A protein and the small-molecule ligand that binds it are described below.
Small molecule (SMILES): CCS(=O)(=O)NCc1ccc2c(c1)OCO2

Binding-site contacts:
Ligand atom C4 contacts residue HIS41 of chain 1.A at 4.0 Å.
Ligand atom O1 contacts residue LEU128 of chain 1.A at 4.3 Å.
Ligand atom C2 contacts residue VAL163 of chain 1.A at 3.9 Å (hydrophobic).
Ligand atom O3 contacts residue THR131 of chain 1.A at 4.4 Å.
Ligand atom C9 contacts residue HIS41 of chain 1.A at 4.5 Å.
Ligand atom N contacts residue VAL163 of chain 1.A at 3.3 Å (h-bond).
Ligand atom C9 contacts residue GLU72 of chain 1.A at 3.6 Å.
Ligand atom C3 contacts residue VAL163 of chain 1.A at 4.2 Å (hydrophobic).
Ligand atom C contacts residue LEU128 of chain 1.A at 3.8 Å (hydrophobic).
Ligand atom C2 contacts residue HIS41 of chain 1.A at 3.7 Å.
Ligand atom O2 contacts residue HIS41 of chain 1.A at 3.8 Å.
Ligand atom C7 contacts residue HIS41 of chain 1.A at 3.5 Å.
Ligand atom O3 contacts residue GLY129 of chain 1.A at 4.4 Å.
Ligand atom O3 contacts residue LEU128 of chain 1.A at 4.0 Å.
Ligand atom C9 contacts residue LEU128 of chain 1.A at 3.4 Å (hydrophobic).
Ligand atom C6 contacts residue HIS41 of chain 1.A at 3.7 Å.
Ligand atom C7 contacts residue LEU128 of chain 1.A at 3.9 Å (hydrophobic).
Ligand atom C3 contacts residue HIS41 of chain 1.A at 3.6 Å.
Ligand atom C6 contacts residue LEU128 of chain 1.A at 4.5 Å (hydrophobic).
Ligand atom C8 contacts residue HIS41 of chain 1.A at 3.1 Å.
Ligand atom S contacts residue GLY164 of chain 1.A at 4.2 Å.
Ligand atom N contacts residue GLY164 of chain 1.A at 3.7 Å.
Ligand atom C7 contacts residue GLU72 of chain 1.A at 4.0 Å.
Ligand atom C8 contacts residue LEU128 of chain 1.A at 4.1 Å (hydrophobic).
Ligand atom O2 contacts residue GLU72 of chain 1.A at 3.3 Å (salt-bridge).
Ligand atom N contacts residue HIS41 of chain 1.A at 4.4 Å.
Ligand atom O1 contacts residue GLY164 of chain 1.A at 3.4 Å.
Ligand atom N contacts residue CYS148 of chain 1.A at 4.5 Å.
Ligand atom C1 contacts residue GLY129 of chain 1.A at 4.4 Å.
Ligand atom C5 contacts residue HIS41 of chain 1.A at 3.9 Å.
Ligand atom C8 contacts residue VAL163 of chain 1.A at 3.6 Å (hydrophobic).
Ligand atom O2 contacts residue LEU128 of chain 1.A at 3.1 Å.
Ligand atom S contacts residue GLY165 of chain 1.A at 4.4 Å.
Ligand atom C contacts residue GLY129 of chain 1.A at 3.1 Å.
Ligand atom C9 contacts residue THR131 of chain 1.A at 4.2 Å.
Ligand atom C8 contacts residue GLU72 of chain 1.A at 4.4 Å.
Ligand atom C2 contacts residue CYS148 of chain 1.A at 4.5 Å (hydrophobic).
Ligand atom O1 contacts residue GLY165 of chain 1.A at 3.1 Å (h-bond).
Ligand atom O3 contacts residue HIS41 of chain 1.A at 4.2 Å.

Sequence of chain 1.A:
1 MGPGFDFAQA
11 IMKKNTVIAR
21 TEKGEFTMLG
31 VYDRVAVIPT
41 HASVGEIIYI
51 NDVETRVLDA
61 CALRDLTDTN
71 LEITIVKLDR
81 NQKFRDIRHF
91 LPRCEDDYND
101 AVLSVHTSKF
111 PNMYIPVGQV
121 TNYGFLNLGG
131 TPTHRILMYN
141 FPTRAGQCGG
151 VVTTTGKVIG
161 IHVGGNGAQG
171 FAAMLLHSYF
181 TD